Sequence of chain 1.B:
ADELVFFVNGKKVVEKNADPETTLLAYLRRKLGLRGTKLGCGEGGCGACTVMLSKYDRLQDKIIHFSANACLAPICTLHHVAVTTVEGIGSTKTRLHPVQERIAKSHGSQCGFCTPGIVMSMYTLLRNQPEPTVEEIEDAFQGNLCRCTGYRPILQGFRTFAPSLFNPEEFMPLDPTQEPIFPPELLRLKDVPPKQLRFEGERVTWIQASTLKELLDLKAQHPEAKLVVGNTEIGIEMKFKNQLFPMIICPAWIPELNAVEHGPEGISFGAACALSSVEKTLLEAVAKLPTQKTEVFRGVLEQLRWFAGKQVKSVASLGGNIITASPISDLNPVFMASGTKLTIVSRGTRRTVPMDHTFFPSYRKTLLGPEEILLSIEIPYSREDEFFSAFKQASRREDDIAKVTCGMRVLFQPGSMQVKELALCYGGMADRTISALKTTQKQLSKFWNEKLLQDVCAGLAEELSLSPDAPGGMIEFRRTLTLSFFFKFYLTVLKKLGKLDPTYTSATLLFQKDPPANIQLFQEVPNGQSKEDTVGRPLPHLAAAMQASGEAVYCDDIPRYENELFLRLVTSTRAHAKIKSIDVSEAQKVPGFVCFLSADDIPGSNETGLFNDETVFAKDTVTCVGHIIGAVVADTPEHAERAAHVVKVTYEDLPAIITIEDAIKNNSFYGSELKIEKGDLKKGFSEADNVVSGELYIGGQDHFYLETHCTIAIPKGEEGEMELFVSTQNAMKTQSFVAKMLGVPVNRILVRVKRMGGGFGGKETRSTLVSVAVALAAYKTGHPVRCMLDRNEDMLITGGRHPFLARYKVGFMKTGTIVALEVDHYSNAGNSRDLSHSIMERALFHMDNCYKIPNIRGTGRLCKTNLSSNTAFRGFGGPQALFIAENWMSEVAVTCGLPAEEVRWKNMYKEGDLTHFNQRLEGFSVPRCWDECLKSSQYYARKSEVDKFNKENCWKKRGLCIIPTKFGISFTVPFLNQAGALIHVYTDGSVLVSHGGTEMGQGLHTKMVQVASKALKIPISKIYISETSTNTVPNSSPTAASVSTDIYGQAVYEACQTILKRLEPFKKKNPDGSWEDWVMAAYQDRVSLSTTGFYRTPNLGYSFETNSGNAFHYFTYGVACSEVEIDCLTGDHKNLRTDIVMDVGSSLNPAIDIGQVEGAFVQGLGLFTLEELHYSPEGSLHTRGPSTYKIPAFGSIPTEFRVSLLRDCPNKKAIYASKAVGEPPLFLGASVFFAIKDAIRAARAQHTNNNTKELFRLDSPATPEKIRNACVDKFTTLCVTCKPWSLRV

Binding-site contacts:
Ligand atom C6 contacts residue VAL1011 of chain 1.B at 4.2 Å (hydrophobic).
Ligand atom C1 contacts residue PHE1009 of chain 1.B at 3.8 Å (hydrophobic).
Ligand atom C2 contacts residue PHE914 of chain 1.B at 3.4 Å (hydrophobic).
Ligand atom C6 contacts residue PHE1009 of chain 1.B at 4.0 Å (hydrophobic).
Ligand atom O1' contacts residue PHE914 of chain 1.B at 3.5 Å.
Ligand atom C6 contacts residue SER876 of chain 1.B at 4.1 Å.
Ligand atom O2 contacts residue ALA1079 of chain 1.B at 3.8 Å.
Ligand atom O2 contacts residue PHE1009 of chain 1.B at 4.2 Å.
Ligand atom C5 contacts residue SER876 of chain 1.B at 4.0 Å.
Ligand atom C5 contacts residue LEU1014 of chain 1.B at 3.8 Å (hydrophobic).
Ligand atom C5 contacts residue PHE914 of chain 1.B at 4.3 Å (hydrophobic).
Ligand atom O2 contacts residue PHE914 of chain 1.B at 3.6 Å.
Ligand atom O1' contacts residue ARG880 of chain 1.B at 3.0 Å (salt-bridge).
Ligand atom C3 contacts residue PHE914 of chain 1.B at 3.6 Å (hydrophobic).
Ligand atom C1 contacts residue THR1010 of chain 1.B at 4.1 Å.
Ligand atom C5 contacts residue VAL1011 of chain 1.B at 3.8 Å (hydrophobic).
Ligand atom O2' contacts residue PHE1009 of chain 1.B at 3.9 Å.
Ligand atom O2' contacts residue THR1010 of chain 1.B at 2.8 Å (h-bond).
Ligand atom C4 contacts residue GLU802 of chain 1.B at 3.9 Å.
Ligand atom O2' contacts residue PHE914 of chain 1.B at 4.1 Å.
Ligand atom C3 contacts residue PHE1009 of chain 1.B at 3.6 Å (hydrophobic).
Ligand atom C4 contacts residue LEU1014 of chain 1.B at 3.7 Å (hydrophobic).
Ligand atom C1' contacts residue THR1010 of chain 1.B at 3.8 Å.
Ligand atom C1' contacts residue PHE914 of chain 1.B at 3.5 Å (hydrophobic).
Ligand atom C6 contacts residue THR1010 of chain 1.B at 3.6 Å.
Ligand atom C2 contacts residue PHE1009 of chain 1.B at 3.6 Å (hydrophobic).
Ligand atom O1' contacts residue ALA1079 of chain 1.B at 3.8 Å.
Ligand atom C4 contacts residue LEU873 of chain 1.B at 3.9 Å (hydrophobic).
Ligand atom C1' contacts residue PHE1009 of chain 1.B at 4.1 Å (hydrophobic).
Ligand atom C5 contacts residue PHE1009 of chain 1.B at 4.0 Å (hydrophobic).
Ligand atom C4 contacts residue PHE1009 of chain 1.B at 3.8 Å (hydrophobic).
Ligand atom C6 contacts residue PHE914 of chain 1.B at 4.0 Å (hydrophobic).
Ligand atom C1' contacts residue ARG880 of chain 1.B at 3.5 Å.
Ligand atom C4 contacts residue PHE914 of chain 1.B at 4.1 Å (hydrophobic).
Ligand atom C3 contacts residue GLU802 of chain 1.B at 3.2 Å.
Ligand atom O2 contacts residue MOS1 of chain 1.Y at 3.7 Å.
Ligand atom O2' contacts residue ARG880 of chain 1.B at 3.0 Å (salt-bridge).
Ligand atom C1' contacts residue SER1008 of chain 1.B at 4.3 Å.
Ligand atom O2' contacts residue SER1008 of chain 1.B at 3.8 Å.
Ligand atom C1 contacts residue PHE914 of chain 1.B at 3.4 Å (hydrophobic).

A small-molecule ligand and the protein it binds are described below.
Small molecule (SMILES): O=C(O)c1ccccc1O